The small molecule below binds the protein below.
Small molecule (SMILES): CC(=O)N[C@@H]1[C@@H](O)[C@H](O)[C@@H](CO)O[C@H]1O

Sequence of chain 1.A:
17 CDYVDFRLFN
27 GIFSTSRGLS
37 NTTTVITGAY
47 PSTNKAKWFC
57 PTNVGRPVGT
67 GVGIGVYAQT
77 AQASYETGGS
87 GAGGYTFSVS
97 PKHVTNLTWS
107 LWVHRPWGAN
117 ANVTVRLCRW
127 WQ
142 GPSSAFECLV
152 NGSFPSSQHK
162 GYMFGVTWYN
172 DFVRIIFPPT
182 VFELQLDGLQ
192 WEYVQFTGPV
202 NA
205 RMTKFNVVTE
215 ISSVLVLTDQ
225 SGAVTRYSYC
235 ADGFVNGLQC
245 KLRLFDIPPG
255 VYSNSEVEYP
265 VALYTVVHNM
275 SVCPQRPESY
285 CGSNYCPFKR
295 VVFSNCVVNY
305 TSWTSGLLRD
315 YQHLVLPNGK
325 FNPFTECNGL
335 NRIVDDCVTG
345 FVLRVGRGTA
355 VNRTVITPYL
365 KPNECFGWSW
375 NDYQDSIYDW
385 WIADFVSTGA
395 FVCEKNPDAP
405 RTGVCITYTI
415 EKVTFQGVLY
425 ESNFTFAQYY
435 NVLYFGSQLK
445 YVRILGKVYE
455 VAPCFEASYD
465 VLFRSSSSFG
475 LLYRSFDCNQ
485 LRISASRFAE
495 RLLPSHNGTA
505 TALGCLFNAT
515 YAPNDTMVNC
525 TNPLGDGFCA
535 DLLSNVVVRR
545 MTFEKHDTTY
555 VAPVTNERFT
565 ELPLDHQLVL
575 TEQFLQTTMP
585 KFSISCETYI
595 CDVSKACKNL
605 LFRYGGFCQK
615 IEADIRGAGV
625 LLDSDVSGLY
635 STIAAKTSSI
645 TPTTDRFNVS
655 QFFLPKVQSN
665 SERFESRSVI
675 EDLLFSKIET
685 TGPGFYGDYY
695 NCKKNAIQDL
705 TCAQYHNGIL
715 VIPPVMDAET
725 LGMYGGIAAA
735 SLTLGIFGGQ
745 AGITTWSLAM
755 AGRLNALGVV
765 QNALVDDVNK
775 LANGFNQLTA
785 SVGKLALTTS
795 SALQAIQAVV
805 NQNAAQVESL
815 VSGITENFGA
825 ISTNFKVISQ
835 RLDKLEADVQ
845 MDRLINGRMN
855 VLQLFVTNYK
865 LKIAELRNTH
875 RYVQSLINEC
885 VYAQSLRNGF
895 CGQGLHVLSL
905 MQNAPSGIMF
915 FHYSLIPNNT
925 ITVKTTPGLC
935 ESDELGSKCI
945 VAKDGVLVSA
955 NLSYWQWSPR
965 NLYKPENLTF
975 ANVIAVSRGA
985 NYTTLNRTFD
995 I

Binding-site contacts:
Ligand atom O5 contacts residue ASN922 of chain 1.A at 2.4 Å (h-bond).
Ligand atom C2 contacts residue ASN922 of chain 1.A at 2.5 Å.
Ligand atom C3 contacts residue ASN922 of chain 1.A at 3.8 Å.
Ligand atom O6 contacts residue ASN923 of chain 1.A at 4.2 Å.
Ligand atom N2 contacts residue ASN922 of chain 1.A at 2.9 Å (h-bond).
Ligand atom C1 contacts residue ASN923 of chain 1.A at 4.4 Å.
Ligand atom C1 contacts residue ASN922 of chain 1.A at 1.4 Å.
Ligand atom C6 contacts residue ASN923 of chain 1.A at 4.0 Å.
Ligand atom O5 contacts residue ASN923 of chain 1.A at 3.6 Å (h-bond).
Ligand atom C4 contacts residue ASN922 of chain 1.A at 4.2 Å.
Ligand atom C7 contacts residue ASN922 of chain 1.A at 3.9 Å.
Ligand atom C5 contacts residue ASN922 of chain 1.A at 3.7 Å.
Ligand atom C5 contacts residue ASN923 of chain 1.A at 4.5 Å.